Sequence of chain 32.A:
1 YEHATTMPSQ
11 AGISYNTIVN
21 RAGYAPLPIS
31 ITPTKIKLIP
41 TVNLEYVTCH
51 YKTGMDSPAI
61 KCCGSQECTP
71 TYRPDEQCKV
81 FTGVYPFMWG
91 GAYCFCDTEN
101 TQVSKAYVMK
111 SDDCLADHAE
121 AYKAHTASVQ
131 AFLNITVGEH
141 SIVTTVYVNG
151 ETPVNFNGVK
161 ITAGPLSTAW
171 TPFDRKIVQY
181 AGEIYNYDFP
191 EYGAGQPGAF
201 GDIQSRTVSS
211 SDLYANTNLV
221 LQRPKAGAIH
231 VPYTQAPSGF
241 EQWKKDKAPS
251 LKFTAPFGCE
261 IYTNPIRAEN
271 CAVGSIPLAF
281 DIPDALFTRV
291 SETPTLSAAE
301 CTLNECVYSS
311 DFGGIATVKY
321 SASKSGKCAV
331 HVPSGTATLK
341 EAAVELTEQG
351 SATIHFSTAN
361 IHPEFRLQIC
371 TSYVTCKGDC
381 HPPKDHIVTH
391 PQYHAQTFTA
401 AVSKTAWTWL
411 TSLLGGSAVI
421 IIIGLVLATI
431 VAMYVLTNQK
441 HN

This protein binds this small molecule.
Small molecule (SMILES): CC(=O)N[C@@H]1[C@@H](O)[C@H](O)[C@@H](CO)O[C@H]1O

Sequence of chain 7.B:
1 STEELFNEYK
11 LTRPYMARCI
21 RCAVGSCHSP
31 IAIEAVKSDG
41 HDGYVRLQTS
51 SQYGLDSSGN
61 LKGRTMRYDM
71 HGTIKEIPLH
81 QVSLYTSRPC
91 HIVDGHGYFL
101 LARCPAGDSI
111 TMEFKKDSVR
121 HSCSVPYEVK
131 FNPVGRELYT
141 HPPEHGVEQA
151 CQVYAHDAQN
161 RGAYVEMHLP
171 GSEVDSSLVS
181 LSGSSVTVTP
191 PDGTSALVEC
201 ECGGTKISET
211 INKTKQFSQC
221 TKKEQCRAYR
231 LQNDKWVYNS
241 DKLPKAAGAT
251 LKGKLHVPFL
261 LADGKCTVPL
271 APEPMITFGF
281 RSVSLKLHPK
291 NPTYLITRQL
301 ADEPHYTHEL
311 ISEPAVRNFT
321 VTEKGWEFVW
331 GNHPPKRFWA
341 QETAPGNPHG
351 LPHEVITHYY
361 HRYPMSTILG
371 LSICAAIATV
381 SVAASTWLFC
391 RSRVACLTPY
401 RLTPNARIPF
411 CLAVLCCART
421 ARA

Binding-site contacts:
Ligand atom C8 contacts residue GLU305 of chain 32.A at 4.5 Å.
Ligand atom O6 contacts residue ASN318 of chain 7.B at 2.9 Å (h-bond).
Ligand atom C7 contacts residue GLU305 of chain 32.A at 3.6 Å.
Ligand atom N2 contacts residue GLU305 of chain 32.A at 4.4 Å.
Ligand atom C6 contacts residue ASN318 of chain 7.B at 3.2 Å.
Ligand atom O7 contacts residue GLU305 of chain 32.A at 2.4 Å (salt-bridge).
Ligand atom C5 contacts residue SER284 of chain 7.B at 4.5 Å.
Ligand atom O6 contacts residue SER284 of chain 7.B at 2.4 Å (h-bond).
Ligand atom C6 contacts residue SER284 of chain 7.B at 3.4 Å.
Ligand atom O5 contacts residue SER284 of chain 7.B at 4.2 Å.